Binding-site contacts:
Ligand atom C6 contacts residue PRO203 of chain 29.A at 4.4 Å (hydrophobic).
Ligand atom C2 contacts residue GLY427 of chain 29.A at 3.4 Å.
Ligand atom C1' contacts residue HIS418 of chain 29.A at 4.1 Å.
Ligand atom O4' contacts residue PRO419 of chain 29.A at 4.3 Å.
Ligand atom N6 contacts residue SER420 of chain 29.A at 4.0 Å.
Ligand atom C2' contacts residue PRO203 of chain 29.A at 4.0 Å (hydrophobic).
Ligand atom C6 contacts residue PRO419 of chain 29.A at 3.2 Å (hydrophobic).
Ligand atom C4 contacts residue PRO419 of chain 29.A at 4.2 Å (hydrophobic).
Ligand atom C6 contacts residue GLY427 of chain 29.A at 3.7 Å.
Ligand atom C5 contacts residue SER420 of chain 29.A at 4.3 Å.
Ligand atom N1 contacts residue GLY427 of chain 29.A at 2.7 Å (h-bond).
Ligand atom N6 contacts residue PHE426 of chain 29.A at 3.8 Å.
Ligand atom N9 contacts residue PRO203 of chain 29.A at 4.2 Å.
Ligand atom C6 contacts residue VAL202 of chain 29.A at 3.9 Å (hydrophobic).
Ligand atom N3 contacts residue PRO203 of chain 29.A at 4.4 Å.
Ligand atom O2P contacts residue HIS416 of chain 29.A at 2.8 Å (h-bond).
Ligand atom C4 contacts residue PRO203 of chain 29.A at 4.2 Å (hydrophobic).
Ligand atom C8 contacts residue PRO203 of chain 29.A at 4.4 Å (hydrophobic).
Ligand atom N6 contacts residue GLY425 of chain 29.A at 4.1 Å.
Ligand atom C8 contacts residue HIS418 of chain 29.A at 3.7 Å.
Ligand atom N6 contacts residue PRO419 of chain 29.A at 3.4 Å (h-bond).
Ligand atom C2 contacts residue VAL202 of chain 29.A at 4.3 Å (hydrophobic).
Ligand atom O2P contacts residue PRO419 of chain 29.A at 4.2 Å.
Ligand atom N1 contacts residue VAL202 of chain 29.A at 3.7 Å.
Ligand atom C6 contacts residue SER420 of chain 29.A at 4.3 Å.
Ligand atom O5' contacts residue PRO419 of chain 29.A at 3.9 Å.
Ligand atom N7 contacts residue HIS418 of chain 29.A at 4.4 Å.
Ligand atom N1 contacts residue PRO419 of chain 29.A at 3.5 Å (h-bond).
Ligand atom C2 contacts residue PRO419 of chain 29.A at 4.0 Å (hydrophobic).
Ligand atom N7 contacts residue SER420 of chain 29.A at 3.9 Å.
Ligand atom N9 contacts residue HIS418 of chain 29.A at 4.3 Å.
Ligand atom N7 contacts residue PRO419 of chain 29.A at 4.3 Å.
Ligand atom N3 contacts residue PRO419 of chain 29.A at 4.3 Å.
Ligand atom N6 contacts residue VAL202 of chain 29.A at 4.0 Å.
Ligand atom P contacts residue HIS416 of chain 29.A at 4.0 Å.
Ligand atom C5 contacts residue PRO419 of chain 29.A at 3.7 Å (hydrophobic).
Ligand atom O1P contacts residue HIS416 of chain 29.A at 4.2 Å.
Ligand atom O4' contacts residue HIS418 of chain 29.A at 4.1 Å.
Ligand atom N6 contacts residue GLY427 of chain 29.A at 2.8 Å (h-bond).
Ligand atom C5 contacts residue PRO203 of chain 29.A at 4.3 Å (hydrophobic).

Sequence of chain 29.A:
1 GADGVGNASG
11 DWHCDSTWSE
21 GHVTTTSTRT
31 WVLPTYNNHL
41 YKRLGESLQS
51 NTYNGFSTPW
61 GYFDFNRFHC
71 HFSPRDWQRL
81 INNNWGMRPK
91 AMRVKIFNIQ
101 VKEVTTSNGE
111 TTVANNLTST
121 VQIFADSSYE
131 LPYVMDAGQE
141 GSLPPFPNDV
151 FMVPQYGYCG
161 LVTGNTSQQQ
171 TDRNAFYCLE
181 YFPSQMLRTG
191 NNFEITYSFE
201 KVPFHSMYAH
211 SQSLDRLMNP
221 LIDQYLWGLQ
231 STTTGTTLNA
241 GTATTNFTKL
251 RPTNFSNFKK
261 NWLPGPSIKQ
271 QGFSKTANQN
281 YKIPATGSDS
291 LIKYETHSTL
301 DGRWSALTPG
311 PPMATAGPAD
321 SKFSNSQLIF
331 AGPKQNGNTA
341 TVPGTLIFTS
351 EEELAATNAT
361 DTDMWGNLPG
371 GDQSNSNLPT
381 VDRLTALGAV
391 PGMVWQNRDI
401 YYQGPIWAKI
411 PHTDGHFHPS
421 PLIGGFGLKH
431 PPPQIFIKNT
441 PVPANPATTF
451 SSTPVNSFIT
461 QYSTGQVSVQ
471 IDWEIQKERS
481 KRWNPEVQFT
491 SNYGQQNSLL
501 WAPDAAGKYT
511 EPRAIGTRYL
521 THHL

The protein below binds the small molecule below.
Small molecule (SMILES): Nc1ncnc2c1ncn2[C@H]1C[C@H](O)[C@@H](COP(=O)(O)O)O1